Sequence of chain 1.B:
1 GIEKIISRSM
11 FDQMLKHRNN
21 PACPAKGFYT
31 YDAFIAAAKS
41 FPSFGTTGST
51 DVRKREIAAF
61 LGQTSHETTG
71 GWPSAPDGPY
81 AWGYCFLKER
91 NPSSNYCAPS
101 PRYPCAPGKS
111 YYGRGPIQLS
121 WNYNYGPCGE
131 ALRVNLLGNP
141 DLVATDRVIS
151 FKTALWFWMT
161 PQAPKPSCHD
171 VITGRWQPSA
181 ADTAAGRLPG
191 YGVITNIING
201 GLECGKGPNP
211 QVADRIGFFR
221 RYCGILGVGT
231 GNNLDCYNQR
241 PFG

Binding-site contacts:
Ligand atom O3 contacts residue GLN118 of chain 1.B at 2.8 Å (h-bond).
Ligand atom C7 contacts residue GLU67 of chain 1.B at 3.6 Å.
Ligand atom C6 contacts residue ASN199 of chain 1.B at 3.9 Å.
Ligand atom C1 contacts residue GLU67 of chain 1.B at 3.9 Å.
Ligand atom O6 contacts residue ARG215 of chain 1.B at 3.5 Å (salt-bridge).
Ligand atom C5 contacts residue GLU67 of chain 1.B at 3.5 Å.
Ligand atom C8 contacts residue GLN118 of chain 1.B at 3.6 Å.
Ligand atom C4 contacts residue GLU67 of chain 1.B at 3.3 Å.
Ligand atom C8 contacts residue GLU89 of chain 1.B at 4.1 Å.
Ligand atom C2 contacts residue GLU67 of chain 1.B at 3.6 Å.
Ligand atom C8 contacts residue PHE86 of chain 1.B at 3.5 Å (hydrophobic).
Ligand atom O5 contacts residue HIS66 of chain 1.B at 3.7 Å.
Ligand atom N2 contacts residue GLU67 of chain 1.B at 2.7 Å (salt-bridge).
Ligand atom C5 contacts residue HIS66 of chain 1.B at 3.6 Å.
Ligand atom C2 contacts residue GLN118 of chain 1.B at 4.2 Å.
Ligand atom O6 contacts residue HIS66 of chain 1.B at 2.7 Å (h-bond).
Ligand atom O6 contacts residue GLU203 of chain 1.B at 2.7 Å (salt-bridge).
Ligand atom O6 contacts residue GLN211 of chain 1.B at 3.5 Å.
Ligand atom C7 contacts residue ARG90 of chain 1.B at 3.5 Å.
Ligand atom C6 contacts residue GLU203 of chain 1.B at 3.2 Å.
Ligand atom C1 contacts residue ARG90 of chain 1.B at 4.0 Å.
Ligand atom O3 contacts residue GLU67 of chain 1.B at 4.0 Å.
Ligand atom N2 contacts residue ARG90 of chain 1.B at 3.6 Å.
Ligand atom C8 contacts residue LYS88 of chain 1.B at 3.5 Å.
Ligand atom N2 contacts residue GLN118 of chain 1.B at 3.5 Å (h-bond).
Ligand atom O7 contacts residue GLN118 of chain 1.B at 4.1 Å.
Ligand atom C3 contacts residue GLN118 of chain 1.B at 3.7 Å.
Ligand atom O1 contacts residue ARG90 of chain 1.B at 3.0 Å (salt-bridge).
Ligand atom C8 contacts residue ARG90 of chain 1.B at 3.7 Å.
Ligand atom O3 contacts residue GLU89 of chain 1.B at 3.7 Å.
Ligand atom C6 contacts residue HIS66 of chain 1.B at 3.7 Å.
Ligand atom C3 contacts residue GLU67 of chain 1.B at 3.3 Å.
Ligand atom O4 contacts residue GLU67 of chain 1.B at 2.6 Å (salt-bridge).
Ligand atom O7 contacts residue GLU89 of chain 1.B at 3.5 Å.
Ligand atom C6 contacts residue ARG215 of chain 1.B at 3.9 Å.
Ligand atom C7 contacts residue GLU89 of chain 1.B at 3.9 Å.
Ligand atom O7 contacts residue ARG90 of chain 1.B at 2.8 Å (salt-bridge).
Ligand atom C1 contacts residue HIS66 of chain 1.B at 4.2 Å.
Ligand atom C8 contacts residue GLU67 of chain 1.B at 3.5 Å.
Ligand atom C7 contacts residue GLN118 of chain 1.B at 3.5 Å.

This protein binds this small molecule.
Small molecule (SMILES): CC(=O)N[C@@H]1[C@@H](O)[C@H](O)[C@@H](CO)O[C@H]1O